Sequence of chain 2.A:
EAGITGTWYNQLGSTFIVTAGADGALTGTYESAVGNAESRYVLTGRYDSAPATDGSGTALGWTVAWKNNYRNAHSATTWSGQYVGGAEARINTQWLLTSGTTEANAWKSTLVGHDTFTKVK

A protein and the small-molecule ligand that binds it are described below.
Small molecule (SMILES): O=C(O)CCCC[C@H]1SC[C@@H]2NC(=O)N[C@@H]21

Sequence of chain 1.B:
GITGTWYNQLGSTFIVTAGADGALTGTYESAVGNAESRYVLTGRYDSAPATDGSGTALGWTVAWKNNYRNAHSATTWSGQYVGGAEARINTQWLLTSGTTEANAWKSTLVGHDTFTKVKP

Binding-site contacts:
Ligand atom C8 contacts residue BTN1 of chain 1.G at 0.0 Å.
Ligand atom C3 contacts residue TYR31 of chain 1.B at 3.5 Å (hydrophobic).
Ligand atom O3 contacts residue ASN11 of chain 1.B at 3.0 Å (h-bond).
Ligand atom N2 contacts residue SER33 of chain 1.B at 3.0 Å (h-bond).
Ligand atom C6 contacts residue TRP96 of chain 1.B at 3.4 Å (hydrophobic).
Ligand atom C3 contacts residue BTN1 of chain 1.G at 0.0 Å.
Ligand atom C7 contacts residue BTN1 of chain 1.G at 0.0 Å.
Ligand atom C9 contacts residue BTN1 of chain 1.G at 0.0 Å.
Ligand atom C10 contacts residue BTN1 of chain 1.G at 0.0 Å.
Ligand atom N1 contacts residue ASP116 of chain 1.B at 2.8 Å (salt-bridge).
Ligand atom C7 contacts residue SER33 of chain 1.B at 3.5 Å.
Ligand atom O11 contacts residue ASN37 of chain 1.B at 2.9 Å (h-bond).
Ligand atom N1 contacts residue BTN1 of chain 1.G at 0.0 Å (h-bond).
Ligand atom S1 contacts residue BTN1 of chain 1.G at 1.4 Å (h-bond).
Ligand atom N2 contacts residue VAL35 of chain 1.B at 3.6 Å.
Ligand atom C5 contacts residue BTN1 of chain 1.G at 0.0 Å.
Ligand atom C3 contacts residue SER15 of chain 1.B at 3.7 Å.
Ligand atom C4 contacts residue VAL35 of chain 1.B at 3.7 Å (hydrophobic).
Ligand atom S1 contacts residue THR78 of chain 1.B at 3.4 Å (h-bond).
Ligand atom O12 contacts residue SER76 of chain 1.B at 2.9 Å (h-bond).
Ligand atom O3 contacts residue TYR31 of chain 1.B at 2.7 Å (h-bond).
Ligand atom C6 contacts residue BTN1 of chain 1.G at 0.0 Å.
Ligand atom C3 contacts residue ASP116 of chain 1.B at 3.7 Å.
Ligand atom O11 contacts residue BTN1 of chain 1.G at 0.0 Å (h-bond).
Ligand atom N2 contacts residue BTN1 of chain 1.G at 0.0 Å (h-bond).
Ligand atom O12 contacts residue ALA74 of chain 1.B at 3.7 Å.
Ligand atom O3 contacts residue BTN1 of chain 1.G at 0.0 Å (h-bond).
Ligand atom C10 contacts residue ASN37 of chain 1.B at 3.6 Å.
Ligand atom C11 contacts residue ASN37 of chain 1.B at 3.7 Å.
Ligand atom C10 contacts residue TRP67 of chain 1.B at 3.5 Å (hydrophobic).
Ligand atom C2 contacts residue BTN1 of chain 1.G at 0.0 Å.
Ligand atom O12 contacts residue BTN1 of chain 1.G at 0.0 Å (h-bond).
Ligand atom C9 contacts residue TRP67 of chain 1.B at 3.7 Å (hydrophobic).
Ligand atom C3 contacts residue LEU13 of chain 1.B at 3.7 Å (hydrophobic).
Ligand atom C11 contacts residue BTN1 of chain 1.G at 0.0 Å.
Ligand atom O11 contacts residue GLY36 of chain 1.B at 3.7 Å.
Ligand atom S1 contacts residue LEU98 of chain 1.B at 3.4 Å.
Ligand atom O3 contacts residue SER15 of chain 1.B at 2.7 Å (h-bond).
Ligand atom C8 contacts residue TRP67 of chain 1.B at 3.7 Å (hydrophobic).
Ligand atom C4 contacts residue BTN1 of chain 1.G at 0.0 Å.